Sequence of chain 1.A:
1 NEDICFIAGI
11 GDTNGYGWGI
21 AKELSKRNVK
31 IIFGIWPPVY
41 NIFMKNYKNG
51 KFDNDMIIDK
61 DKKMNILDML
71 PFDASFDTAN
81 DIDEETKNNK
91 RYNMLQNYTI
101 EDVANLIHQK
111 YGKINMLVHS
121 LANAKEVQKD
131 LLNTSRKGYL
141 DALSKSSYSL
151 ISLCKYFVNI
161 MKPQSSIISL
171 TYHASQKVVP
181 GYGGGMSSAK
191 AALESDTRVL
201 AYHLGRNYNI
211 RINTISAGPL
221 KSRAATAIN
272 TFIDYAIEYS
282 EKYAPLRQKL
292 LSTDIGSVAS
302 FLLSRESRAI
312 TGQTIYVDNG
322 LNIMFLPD

A small-molecule ligand and the protein it binds are described below.
Small molecule (SMILES): OCc1ccc(Oc2ccc(Cl)cc2Cl)c(O)c1

Binding-site contacts:
Ligand atom CL17 contacts residue NAD1 of chain 1.C at 3.5 Å.
Ligand atom C8 contacts residue NAD1 of chain 1.C at 3.8 Å.
Ligand atom CL16 contacts residue ASN123 of chain 1.A at 3.8 Å.
Ligand atom O15 contacts residue NAD1 of chain 1.C at 3.0 Å (h-bond).
Ligand atom O15 contacts residue ILE274 of chain 1.A at 4.0 Å.
Ligand atom CL17 contacts residue ALA122 of chain 1.A at 3.6 Å.
Ligand atom C14 contacts residue PHE273 of chain 1.A at 3.9 Å (hydrophobic).
Ligand atom CL17 contacts residue ALA224 of chain 1.A at 3.4 Å.
Ligand atom CL16 contacts residue VAL127 of chain 1.A at 3.9 Å.
Ligand atom C14 contacts residue TYR172 of chain 1.A at 3.5 Å (hydrophobic).
Ligand atom C5 contacts residue ALA225 of chain 1.A at 3.7 Å (hydrophobic).
Ligand atom C5 contacts residue ILE228 of chain 1.A at 3.8 Å (hydrophobic).
Ligand atom O7 contacts residue NAD1 of chain 1.C at 3.1 Å.
Ligand atom C3 contacts residue NAD1 of chain 1.C at 3.4 Å.
Ligand atom C4 contacts residue NAD1 of chain 1.C at 3.3 Å.
Ligand atom O15 contacts residue PRO219 of chain 1.A at 3.5 Å.
Ligand atom C10 contacts residue ALA122 of chain 1.A at 3.6 Å (hydrophobic).
Ligand atom C13 contacts residue ILE228 of chain 1.A at 3.9 Å (hydrophobic).
Ligand atom O18 contacts residue NAD1 of chain 1.C at 2.6 Å (h-bond).
Ligand atom C12 contacts residue VAL127 of chain 1.A at 4.0 Å (hydrophobic).
Ligand atom C9 contacts residue NAD1 of chain 1.C at 4.1 Å.
Ligand atom C2 contacts residue TYR182 of chain 1.A at 3.5 Å (hydrophobic).
Ligand atom C14 contacts residue NAD1 of chain 1.C at 3.5 Å.
Ligand atom C3 contacts residue TYR172 of chain 1.A at 3.8 Å (hydrophobic).
Ligand atom C3 contacts residue TYR182 of chain 1.A at 3.4 Å (hydrophobic).
Ligand atom C12 contacts residue MET186 of chain 1.A at 4.0 Å (hydrophobic).
Ligand atom C6 contacts residue ILE228 of chain 1.A at 3.9 Å (hydrophobic).
Ligand atom O15 contacts residue PHE273 of chain 1.A at 4.0 Å.
Ligand atom C6 contacts residue NAD1 of chain 1.C at 3.4 Å.
Ligand atom C9 contacts residue ALA122 of chain 1.A at 3.7 Å (hydrophobic).
Ligand atom CL16 contacts residue ALA124 of chain 1.A at 3.5 Å.
Ligand atom O18 contacts residue LYS190 of chain 1.A at 3.9 Å.
Ligand atom C5 contacts residue NAD1 of chain 1.C at 3.1 Å.
Ligand atom C2 contacts residue NAD1 of chain 1.C at 3.5 Å.
Ligand atom O18 contacts residue TYR182 of chain 1.A at 2.5 Å (h-bond).
Ligand atom C1 contacts residue NAD1 of chain 1.C at 3.4 Å.
Ligand atom C9 contacts residue ALA224 of chain 1.A at 3.5 Å (hydrophobic).
Ligand atom C8 contacts residue ALA224 of chain 1.A at 4.0 Å (hydrophobic).
Ligand atom C10 contacts residue ALA224 of chain 1.A at 3.8 Å (hydrophobic).
Ligand atom C6 contacts residue ALA225 of chain 1.A at 3.7 Å (hydrophobic).